This small molecule binds to this protein.
Small molecule (SMILES): CCCCCCC[C@H](OCC(=O)O)c1ccc(Cl)cc1

Binding-site contacts:
Ligand atom CL contacts residue MET126 of chain 1.A at 3.6 Å.
Ligand atom O3 contacts residue SER139 of chain 1.A at 3.8 Å.
Ligand atom C5 contacts residue MET126 of chain 1.A at 3.7 Å (hydrophobic).
Ligand atom CL contacts residue PHE23 of chain 1.A at 3.8 Å.
Ligand atom C4 contacts residue ALA89 of chain 1.A at 4.3 Å (hydrophobic).
Ligand atom O3 contacts residue ARG85 of chain 1.A at 3.2 Å.
Ligand atom C13 contacts residue SER139 of chain 1.A at 3.5 Å.
Ligand atom C3 contacts residue MET126 of chain 1.A at 4.1 Å (hydrophobic).
Ligand atom C16 contacts residue TYR124 of chain 1.A at 3.5 Å (hydrophobic).
Ligand atom O2 contacts residue ARG85 of chain 1.A at 2.5 Å (salt-bridge).
Ligand atom C15 contacts residue ARG85 of chain 1.A at 3.9 Å.
Ligand atom O1 contacts residue ARG85 of chain 1.A at 3.9 Å.
Ligand atom C5 contacts residue LEU127 of chain 1.A at 4.2 Å (hydrophobic).
Ligand atom C9 contacts residue CYS82 of chain 1.A at 4.1 Å (hydrophobic).
Ligand atom C5 contacts residue ILE123 of chain 1.A at 3.8 Å (hydrophobic).
Ligand atom O2 contacts residue SER139 of chain 1.A at 2.9 Å (h-bond).
Ligand atom CL contacts residue ILE93 of chain 1.A at 4.3 Å.
Ligand atom CL contacts residue GLU92 of chain 1.A at 4.0 Å.
Ligand atom C8 contacts residue V771 of chain 1.D at 4.0 Å.
Ligand atom C3 contacts residue ALA89 of chain 1.A at 3.5 Å (hydrophobic).
Ligand atom C13 contacts residue ILE138 of chain 1.A at 4.2 Å (hydrophobic).
Ligand atom C16 contacts residue HIS246 of chain 1.A at 3.5 Å.
Ligand atom C6 contacts residue ILE123 of chain 1.A at 4.2 Å (hydrophobic).
Ligand atom C5 contacts residue ALA89 of chain 1.A at 4.0 Å (hydrophobic).
Ligand atom C14 contacts residue LEU130 of chain 1.A at 3.9 Å (hydrophobic).
Ligand atom C1 contacts residue ALA89 of chain 1.A at 3.4 Å (hydrophobic).
Ligand atom C6 contacts residue TYR124 of chain 1.A at 3.4 Å (hydrophobic).
Ligand atom C15 contacts residue SER86 of chain 1.A at 4.3 Å.
Ligand atom C7 contacts residue ILE123 of chain 1.A at 4.0 Å (hydrophobic).
Ligand atom C8 contacts residue MET161 of chain 1.A at 4.2 Å (hydrophobic).
Ligand atom C13 contacts residue ARG85 of chain 1.A at 3.5 Å.
Ligand atom C16 contacts residue V771 of chain 1.D at 3.2 Å.
Ligand atom O2 contacts residue ILE138 of chain 1.A at 3.4 Å.
Ligand atom C7 contacts residue LEU127 of chain 1.A at 4.3 Å (hydrophobic).
Ligand atom CL contacts residue ALA89 of chain 1.A at 4.1 Å.
Ligand atom C12 contacts residue ARG85 of chain 1.A at 4.0 Å.
Ligand atom C10 contacts residue LEU127 of chain 1.A at 4.3 Å (hydrophobic).
Ligand atom C2 contacts residue ALA89 of chain 1.A at 3.8 Å (hydrophobic).
Ligand atom C11 contacts residue ILE123 of chain 1.A at 4.0 Å (hydrophobic).
Ligand atom C1 contacts residue GLU92 of chain 1.A at 3.8 Å.

Sequence of chain 1.A:
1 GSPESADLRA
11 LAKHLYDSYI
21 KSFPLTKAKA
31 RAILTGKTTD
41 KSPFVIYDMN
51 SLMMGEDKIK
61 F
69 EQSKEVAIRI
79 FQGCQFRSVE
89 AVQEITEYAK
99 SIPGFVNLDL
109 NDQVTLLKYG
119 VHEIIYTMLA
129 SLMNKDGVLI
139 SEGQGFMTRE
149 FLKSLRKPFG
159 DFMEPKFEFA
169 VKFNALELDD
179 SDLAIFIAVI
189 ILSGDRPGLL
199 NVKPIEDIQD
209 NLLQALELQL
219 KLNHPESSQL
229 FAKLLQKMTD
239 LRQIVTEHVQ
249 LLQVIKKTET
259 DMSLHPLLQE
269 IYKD